The small molecule below binds the protein below.
Small molecule (SMILES): CC(=O)N[C@@H]1[C@@H](O)[C@H](O)[C@@H](CO)O[C@H]1O

Binding-site contacts:
Ligand atom C2 contacts residue ASN236 of chain 1.E at 2.5 Å.
Ligand atom N2 contacts residue THR238 of chain 1.E at 4.3 Å.
Ligand atom C4 contacts residue ASN236 of chain 1.E at 4.3 Å.
Ligand atom C6 contacts residue ASN278 of chain 1.E at 4.2 Å.
Ligand atom O6 contacts residue SER276 of chain 1.E at 3.4 Å (h-bond).
Ligand atom C7 contacts residue THR238 of chain 1.E at 3.3 Å.
Ligand atom O3 contacts residue THR238 of chain 1.E at 4.3 Å.
Ligand atom O6 contacts residue ILE279 of chain 1.E at 2.8 Å (h-bond).
Ligand atom C6 contacts residue ILE279 of chain 1.E at 4.0 Å (hydrophobic).
Ligand atom O7 contacts residue THR238 of chain 1.E at 3.1 Å (h-bond).
Ligand atom C8 contacts residue THR238 of chain 1.E at 3.3 Å.
Ligand atom C8 contacts residue GLY239 of chain 1.E at 4.3 Å.
Ligand atom O7 contacts residue ASN236 of chain 1.E at 2.9 Å (h-bond).
Ligand atom C5 contacts residue ASN236 of chain 1.E at 3.7 Å.
Ligand atom O5 contacts residue SER276 of chain 1.E at 4.3 Å.
Ligand atom C6 contacts residue SER276 of chain 1.E at 3.2 Å.
Ligand atom C3 contacts residue ASN236 of chain 1.E at 3.8 Å.
Ligand atom N2 contacts residue ASN236 of chain 1.E at 2.8 Å (h-bond).
Ligand atom O6 contacts residue ASN278 of chain 1.E at 3.4 Å.
Ligand atom O5 contacts residue ASN236 of chain 1.E at 2.5 Å (h-bond).
Ligand atom C7 contacts residue ASN236 of chain 1.E at 3.2 Å.
Ligand atom O6 contacts residue GLU277 of chain 1.E at 4.1 Å.
Ligand atom C5 contacts residue SER276 of chain 1.E at 4.4 Å.
Ligand atom C6 contacts residue GLU277 of chain 1.E at 4.0 Å.
Ligand atom C1 contacts residue ASN236 of chain 1.E at 1.4 Å.
Ligand atom C2 contacts residue THR238 of chain 1.E at 4.0 Å.

Sequence of chain 1.E:
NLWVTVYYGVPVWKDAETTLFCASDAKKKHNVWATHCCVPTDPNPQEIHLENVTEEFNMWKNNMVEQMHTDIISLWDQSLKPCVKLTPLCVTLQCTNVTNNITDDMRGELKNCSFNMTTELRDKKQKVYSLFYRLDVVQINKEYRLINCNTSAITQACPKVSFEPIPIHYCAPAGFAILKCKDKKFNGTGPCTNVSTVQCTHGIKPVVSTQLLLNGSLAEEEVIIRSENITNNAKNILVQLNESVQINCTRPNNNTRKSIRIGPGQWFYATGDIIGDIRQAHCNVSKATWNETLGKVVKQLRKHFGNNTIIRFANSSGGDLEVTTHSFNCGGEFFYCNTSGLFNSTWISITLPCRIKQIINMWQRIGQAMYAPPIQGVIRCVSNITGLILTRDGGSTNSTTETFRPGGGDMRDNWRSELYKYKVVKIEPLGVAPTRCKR